Binding-site contacts:
Ligand atom O7 contacts residue ILE122 of chain 1.A at 4.5 Å.
Ligand atom O5 contacts residue ASN124 of chain 1.A at 2.4 Å (h-bond).
Ligand atom C7 contacts residue ASN124 of chain 1.A at 3.4 Å.
Ligand atom C4 contacts residue ASN124 of chain 1.A at 4.2 Å.
Ligand atom C8 contacts residue ILE122 of chain 1.A at 4.1 Å (hydrophobic).
Ligand atom O7 contacts residue ARG121 of chain 1.A at 3.5 Å (salt-bridge).
Ligand atom C8 contacts residue PRO123 of chain 1.A at 4.5 Å (hydrophobic).
Ligand atom C3 contacts residue ASN124 of chain 1.A at 3.8 Å.
Ligand atom C1 contacts residue ASN124 of chain 1.A at 1.4 Å.
Ligand atom N2 contacts residue ASN124 of chain 1.A at 2.9 Å (h-bond).
Ligand atom C8 contacts residue ARG121 of chain 1.A at 4.2 Å.
Ligand atom C2 contacts residue ASN124 of chain 1.A at 2.5 Å.
Ligand atom C5 contacts residue ASN124 of chain 1.A at 3.7 Å.
Ligand atom C7 contacts residue ARG121 of chain 1.A at 4.3 Å.
Ligand atom O7 contacts residue ASN124 of chain 1.A at 3.8 Å.
Ligand atom C8 contacts residue ASN124 of chain 1.A at 4.3 Å.

This protein binds this small molecule.
Small molecule (SMILES): CC(=O)N[C@H]1[C@H](O[C@H]2[C@H](O)[C@@H](NC(C)=O)CO[C@@H]2CO)O[C@H](CO)[C@@H](O)[C@@H]1O

Sequence of chain 1.A:
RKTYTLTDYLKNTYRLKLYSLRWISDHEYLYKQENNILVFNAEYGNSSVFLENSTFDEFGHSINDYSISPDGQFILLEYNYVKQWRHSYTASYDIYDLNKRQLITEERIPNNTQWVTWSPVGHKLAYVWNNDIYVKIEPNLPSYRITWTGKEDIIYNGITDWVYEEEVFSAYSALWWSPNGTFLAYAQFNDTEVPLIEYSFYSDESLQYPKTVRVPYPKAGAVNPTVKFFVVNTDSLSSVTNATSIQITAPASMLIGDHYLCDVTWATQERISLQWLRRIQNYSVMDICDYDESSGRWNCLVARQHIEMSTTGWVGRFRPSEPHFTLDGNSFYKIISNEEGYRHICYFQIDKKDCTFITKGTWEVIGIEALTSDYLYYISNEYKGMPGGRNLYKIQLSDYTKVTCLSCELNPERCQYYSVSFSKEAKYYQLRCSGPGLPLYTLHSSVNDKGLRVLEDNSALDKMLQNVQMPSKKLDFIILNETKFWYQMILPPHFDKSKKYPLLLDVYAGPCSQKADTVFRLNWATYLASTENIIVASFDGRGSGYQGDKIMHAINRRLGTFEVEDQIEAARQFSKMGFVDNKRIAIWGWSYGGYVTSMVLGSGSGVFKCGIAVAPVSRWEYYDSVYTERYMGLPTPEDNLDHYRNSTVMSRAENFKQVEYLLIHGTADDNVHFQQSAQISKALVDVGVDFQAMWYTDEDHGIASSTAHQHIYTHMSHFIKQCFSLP